The small molecule below binds the protein below.
Small molecule (SMILES): CC(=O)N[C@@H]1[C@@H](O)[C@H](O)[C@@H](CO)O[C@H]1O

Binding-site contacts:
Ligand atom C2 contacts residue ASN375 of chain 1.D at 2.4 Å.
Ligand atom C8 contacts residue TRP406 of chain 1.D at 3.6 Å (hydrophobic).
Ligand atom C8 contacts residue GLU376 of chain 1.D at 3.1 Å.
Ligand atom C1 contacts residue GLU376 of chain 1.D at 4.4 Å.
Ligand atom N2 contacts residue ASN375 of chain 1.D at 2.9 Å (h-bond).
Ligand atom C7 contacts residue GLU376 of chain 1.D at 3.5 Å.
Ligand atom C2 contacts residue GLU376 of chain 1.D at 4.1 Å.
Ligand atom N2 contacts residue GLU376 of chain 1.D at 3.0 Å (salt-bridge).
Ligand atom C3 contacts residue ASN375 of chain 1.D at 3.8 Å.
Ligand atom O7 contacts residue ASN375 of chain 1.D at 4.0 Å.
Ligand atom C5 contacts residue ASN375 of chain 1.D at 3.7 Å.
Ligand atom C1 contacts residue ASN375 of chain 1.D at 1.4 Å.
Ligand atom C4 contacts residue ASN375 of chain 1.D at 4.2 Å.
Ligand atom O5 contacts residue ASN375 of chain 1.D at 2.4 Å (h-bond).
Ligand atom C7 contacts residue ASN375 of chain 1.D at 3.6 Å.

Sequence of chain 1.D:
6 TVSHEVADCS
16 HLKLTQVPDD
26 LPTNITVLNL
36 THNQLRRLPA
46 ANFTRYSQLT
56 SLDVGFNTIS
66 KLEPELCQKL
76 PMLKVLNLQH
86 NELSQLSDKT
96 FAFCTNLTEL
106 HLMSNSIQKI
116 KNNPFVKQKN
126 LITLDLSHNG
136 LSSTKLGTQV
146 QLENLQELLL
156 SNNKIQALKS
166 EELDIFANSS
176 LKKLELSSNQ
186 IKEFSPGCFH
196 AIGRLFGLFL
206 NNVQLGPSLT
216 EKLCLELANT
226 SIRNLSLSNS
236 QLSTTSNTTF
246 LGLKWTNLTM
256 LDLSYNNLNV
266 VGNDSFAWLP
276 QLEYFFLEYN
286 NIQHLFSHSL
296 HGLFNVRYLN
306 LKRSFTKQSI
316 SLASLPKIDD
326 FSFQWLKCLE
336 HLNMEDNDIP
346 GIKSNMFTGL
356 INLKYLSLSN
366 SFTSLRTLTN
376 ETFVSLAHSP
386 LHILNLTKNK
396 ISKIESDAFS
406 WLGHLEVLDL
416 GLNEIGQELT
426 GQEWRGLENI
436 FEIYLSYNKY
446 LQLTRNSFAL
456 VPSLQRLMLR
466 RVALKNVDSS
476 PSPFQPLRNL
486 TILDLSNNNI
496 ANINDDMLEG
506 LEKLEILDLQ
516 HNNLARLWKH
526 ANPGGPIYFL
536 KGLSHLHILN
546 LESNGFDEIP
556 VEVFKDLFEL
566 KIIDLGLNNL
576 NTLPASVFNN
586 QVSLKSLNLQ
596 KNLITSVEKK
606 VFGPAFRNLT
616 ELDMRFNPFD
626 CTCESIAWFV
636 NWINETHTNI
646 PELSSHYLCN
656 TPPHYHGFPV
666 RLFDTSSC